Binding-site contacts:
Ligand atom O22 contacts residue LYS238 of chain 1.A at 3.3 Å.
Ligand atom N10 contacts residue ASP241 of chain 1.A at 3.0 Å (salt-bridge).
Ligand atom C5 contacts residue THR190 of chain 1.A at 3.8 Å.
Ligand atom C11 contacts residue ASP241 of chain 1.A at 3.6 Å.
Ligand atom O13 contacts residue ZN1 of chain 1.D at 2.4 Å.
Ligand atom N10 contacts residue HIS78 of chain 1.A at 3.4 Å (h-bond).
Ligand atom C8 contacts residue ZN1 of chain 1.D at 3.1 Å.
Ligand atom F16 contacts residue GLY209 of chain 1.A at 3.8 Å.
Ligand atom C1 contacts residue LEU18 of chain 1.A at 3.7 Å (hydrophobic).
Ligand atom C11 contacts residue ZN1 of chain 1.D at 3.5 Å.
Ligand atom C12 contacts residue ASP241 of chain 1.A at 3.5 Å.
Ligand atom F16 contacts residue ASN213 of chain 1.A at 3.9 Å.
Ligand atom C2 contacts residue LEU18 of chain 1.A at 3.7 Å (hydrophobic).
Ligand atom O13 contacts residue HIS78 of chain 1.A at 2.9 Å.
Ligand atom C6 contacts residue ASN213 of chain 1.A at 3.1 Å.
Ligand atom F16 contacts residue ALA214 of chain 1.A at 3.7 Å.
Ligand atom F18 contacts residue ILE197 of chain 1.A at 3.6 Å.
Ligand atom N10 contacts residue ZN1 of chain 1.D at 2.0 Å.
Ligand atom C4 contacts residue THR190 of chain 1.A at 3.7 Å.
Ligand atom N7 contacts residue THR190 of chain 1.A at 3.7 Å.
Ligand atom O20 contacts residue LYS238 of chain 1.A at 3.0 Å (salt-bridge).
Ligand atom C15 contacts residue ILE197 of chain 1.A at 3.8 Å (hydrophobic).
Ligand atom O22 contacts residue ASP241 of chain 1.A at 3.6 Å.
Ligand atom C9 contacts residue ZN1 of chain 1.D at 3.0 Å.
Ligand atom N10 contacts residue GLU77 of chain 1.A at 2.9 Å (salt-bridge).
Ligand atom O14 contacts residue LEU18 of chain 1.A at 3.6 Å.
Ligand atom F18 contacts residue GLY192 of chain 1.A at 3.4 Å.
Ligand atom N10 contacts residue HIS264 of chain 1.A at 3.2 Å (h-bond).
Ligand atom C1 contacts residue ASN213 of chain 1.A at 3.4 Å.
Ligand atom O13 contacts residue HIS237 of chain 1.A at 3.1 Å (h-bond).
Ligand atom N10 contacts residue HIS237 of chain 1.A at 3.7 Å.
Ligand atom F17 contacts residue ILE197 of chain 1.A at 3.1 Å.
Ligand atom C21 contacts residue THR190 of chain 1.A at 3.6 Å.
Ligand atom C9 contacts residue MET62 of chain 1.A at 3.2 Å (hydrophobic).
Ligand atom F16 contacts residue ILE197 of chain 1.A at 3.6 Å.
Ligand atom C3 contacts residue LEU18 of chain 1.A at 3.8 Å (hydrophobic).
Ligand atom C12 contacts residue HIS264 of chain 1.A at 3.8 Å.
Ligand atom O22 contacts residue THR190 of chain 1.A at 3.5 Å (h-bond).
Ligand atom C12 contacts residue MET62 of chain 1.A at 3.7 Å (hydrophobic).
Ligand atom C9 contacts residue GLU77 of chain 1.A at 3.8 Å.

The small molecule below binds the protein below.
Small molecule (SMILES): CS(=O)(=O)CC[C@@H](N)C(=O)Nc1cccc(OC(F)(F)F)c1

Sequence of chain 1.A:
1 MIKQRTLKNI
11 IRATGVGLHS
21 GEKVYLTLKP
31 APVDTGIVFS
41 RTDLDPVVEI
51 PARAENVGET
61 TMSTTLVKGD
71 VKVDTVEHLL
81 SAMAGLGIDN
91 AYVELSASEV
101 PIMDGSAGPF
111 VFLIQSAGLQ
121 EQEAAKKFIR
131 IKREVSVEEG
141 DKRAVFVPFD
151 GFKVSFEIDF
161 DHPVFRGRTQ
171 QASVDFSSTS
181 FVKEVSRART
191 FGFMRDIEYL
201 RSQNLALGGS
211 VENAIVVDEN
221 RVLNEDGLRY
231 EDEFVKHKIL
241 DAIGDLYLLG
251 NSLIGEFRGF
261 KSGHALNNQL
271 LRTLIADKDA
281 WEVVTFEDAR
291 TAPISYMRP